A small-molecule ligand and the protein it binds are described below.
Small molecule (SMILES): Nc1nc2c(s1)CCc1ccc(OP(=O)(O)O)cc1-2

Sequence of chain 1.B:
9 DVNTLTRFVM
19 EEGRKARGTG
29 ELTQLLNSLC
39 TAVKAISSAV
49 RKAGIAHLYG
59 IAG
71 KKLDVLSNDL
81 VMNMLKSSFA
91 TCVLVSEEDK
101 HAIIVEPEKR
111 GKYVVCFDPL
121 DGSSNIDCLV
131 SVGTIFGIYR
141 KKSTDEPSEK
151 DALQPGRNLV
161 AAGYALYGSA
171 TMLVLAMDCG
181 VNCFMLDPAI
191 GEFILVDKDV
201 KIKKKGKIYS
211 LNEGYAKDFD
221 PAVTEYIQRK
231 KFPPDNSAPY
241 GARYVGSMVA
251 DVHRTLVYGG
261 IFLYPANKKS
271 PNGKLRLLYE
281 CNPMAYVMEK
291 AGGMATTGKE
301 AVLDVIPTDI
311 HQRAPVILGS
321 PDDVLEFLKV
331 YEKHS

Binding-site contacts:
Ligand atom C12 contacts residue LEU30 of chain 1.B at 3.9 Å (hydrophobic).
Ligand atom P8 contacts residue THR27 of chain 1.B at 3.5 Å.
Ligand atom P8 contacts residue LYS112 of chain 1.B at 3.7 Å.
Ligand atom C9 contacts residue LEU30 of chain 1.B at 3.5 Å (hydrophobic).
Ligand atom C52 contacts residue ALA24 of chain 1.B at 3.5 Å (hydrophobic).
Ligand atom C52 contacts residue LEU30 of chain 1.B at 3.6 Å (hydrophobic).
Ligand atom C1 contacts residue TYR113 of chain 1.B at 3.7 Å (hydrophobic).
Ligand atom O18 contacts residue GLY26 of chain 1.B at 3.9 Å.
Ligand atom C1 contacts residue ARG140 of chain 1.B at 3.8 Å.
Ligand atom O26 contacts residue GLY28 of chain 1.B at 2.7 Å (h-bond).
Ligand atom N13 contacts residue GLY21 of chain 1.B at 3.5 Å.
Ligand atom O28 contacts residue LYS112 of chain 1.B at 3.6 Å.
Ligand atom O26 contacts residue GLU29 of chain 1.B at 3.6 Å (salt-bridge).
Ligand atom N14 contacts residue THR31 of chain 1.B at 2.8 Å (h-bond).
Ligand atom O27 contacts residue THR27 of chain 1.B at 2.6 Å (h-bond).
Ligand atom N14 contacts residue GLY21 of chain 1.B at 3.6 Å.
Ligand atom P8 contacts residue GLY28 of chain 1.B at 3.7 Å.
Ligand atom C6 contacts residue ALA24 of chain 1.B at 3.7 Å (hydrophobic).
Ligand atom O27 contacts residue GLY28 of chain 1.B at 3.6 Å (h-bond).
Ligand atom C10 contacts residue LEU30 of chain 1.B at 3.3 Å (hydrophobic).
Ligand atom C3 contacts residue ARG140 of chain 1.B at 3.8 Å.
Ligand atom C12 contacts residue THR31 of chain 1.B at 3.8 Å.
Ligand atom O28 contacts residue GLU29 of chain 1.B at 3.7 Å.
Ligand atom O28 contacts residue TYR113 of chain 1.B at 2.7 Å (h-bond).
Ligand atom O26 contacts residue GLY26 of chain 1.B at 3.7 Å.
Ligand atom O18 contacts residue TYR113 of chain 1.B at 3.7 Å.
Ligand atom C3 contacts residue ALA24 of chain 1.B at 3.7 Å (hydrophobic).
Ligand atom C2 contacts residue ARG140 of chain 1.B at 3.3 Å.
Ligand atom O27 contacts residue GLY26 of chain 1.B at 3.5 Å.
Ligand atom C12 contacts residue GLY21 of chain 1.B at 3.4 Å.
Ligand atom O27 contacts residue LYS112 of chain 1.B at 2.8 Å (salt-bridge).
Ligand atom O28 contacts residue LEU30 of chain 1.B at 3.1 Å (h-bond).
Ligand atom P8 contacts residue TYR113 of chain 1.B at 3.8 Å.
Ligand atom S11 contacts residue GLU20 of chain 1.B at 3.6 Å.
Ligand atom O26 contacts residue THR27 of chain 1.B at 3.3 Å (h-bond).
Ligand atom C4 contacts residue ALA24 of chain 1.B at 3.5 Å (hydrophobic).
Ligand atom C20 contacts residue MET177 of chain 1.B at 3.9 Å (hydrophobic).
Ligand atom N14 contacts residue VAL17 of chain 1.B at 3.0 Å (h-bond).
Ligand atom N13 contacts residue LEU30 of chain 1.B at 3.5 Å.
Ligand atom S11 contacts residue MET177 of chain 1.B at 3.5 Å (h-bond).